Binding-site contacts:
Ligand atom C20 contacts residue ARG45 of chain 1.BA at 3.6 Å.
Ligand atom C17 contacts residue LYS33 of chain 1.BA at 3.9 Å.
Ligand atom C21 contacts residue THR20 of chain 1.BA at 3.5 Å.
Ligand atom O34 contacts residue THR21 of chain 1.BA at 3.0 Å (h-bond).
Ligand atom C22 contacts residue MG1 of chain 1.TA at 3.6 Å.
Ligand atom C22 contacts residue THR1 of chain 1.BA at 1.4 Å.
Ligand atom C18 contacts residue GLY47 of chain 1.BA at 3.6 Å.
Ligand atom C22 contacts residue LYS33 of chain 1.BA at 3.8 Å.
Ligand atom C6 contacts residue SER48 of chain 1.BA at 3.6 Å.
Ligand atom O33 contacts residue THR1 of chain 1.BA at 2.4 Å (h-bond).
Ligand atom C15 contacts residue GLY47 of chain 1.BA at 3.7 Å.
Ligand atom O32 contacts residue GLY47 of chain 1.BA at 4.0 Å.
Ligand atom O33 contacts residue GLY47 of chain 1.BA at 3.4 Å (h-bond).
Ligand atom C12 contacts residue THR21 of chain 1.BA at 3.8 Å.
Ligand atom C20 contacts residue THR52 of chain 1.BA at 3.7 Å.
Ligand atom N16 contacts residue GLY47 of chain 1.BA at 2.9 Å (h-bond).
Ligand atom O8 contacts residue HIS114 of chain 1.V at 3.6 Å.
Ligand atom O32 contacts residue SER48 of chain 1.BA at 3.8 Å.
Ligand atom O32 contacts residue ALA49 of chain 1.BA at 3.1 Å (h-bond).
Ligand atom C32 contacts residue ASP120 of chain 1.V at 3.7 Å.
Ligand atom C2 contacts residue HIS116 of chain 1.V at 3.8 Å.
Ligand atom C14 contacts residue GLY47 of chain 1.BA at 3.6 Å.
Ligand atom N16 contacts residue THR1 of chain 1.BA at 3.6 Å.
Ligand atom C31 contacts residue HIS114 of chain 1.V at 3.8 Å.
Ligand atom C31 contacts residue SER118 of chain 1.V at 4.0 Å.
Ligand atom C17 contacts residue THR1 of chain 1.BA at 2.4 Å.
Ligand atom O33 contacts residue MG1 of chain 1.TA at 2.4 Å.
Ligand atom N13 contacts residue THR21 of chain 1.BA at 3.0 Å (h-bond).
Ligand atom C17 contacts residue GLY47 of chain 1.BA at 3.8 Å.
Ligand atom C26 contacts residue GLY47 of chain 1.BA at 3.8 Å.
Ligand atom C33 contacts residue THR22 of chain 1.BA at 2.9 Å.
Ligand atom C18 contacts residue THR1 of chain 1.BA at 2.9 Å.
Ligand atom C1 contacts residue SER48 of chain 1.BA at 3.6 Å.
Ligand atom C19 contacts residue GLY47 of chain 1.BA at 3.7 Å.
Ligand atom C11 contacts residue THR21 of chain 1.BA at 3.6 Å.
Ligand atom C30 contacts residue THR20 of chain 1.BA at 3.7 Å.
Ligand atom C20 contacts residue ALA49 of chain 1.BA at 3.9 Å (hydrophobic).
Ligand atom C33 contacts residue HIS114 of chain 1.V at 3.7 Å.
Ligand atom C32 contacts residue SER118 of chain 1.V at 3.6 Å.
Ligand atom O34 contacts residue THR20 of chain 1.BA at 3.5 Å.

Sequence of chain 1.BA:
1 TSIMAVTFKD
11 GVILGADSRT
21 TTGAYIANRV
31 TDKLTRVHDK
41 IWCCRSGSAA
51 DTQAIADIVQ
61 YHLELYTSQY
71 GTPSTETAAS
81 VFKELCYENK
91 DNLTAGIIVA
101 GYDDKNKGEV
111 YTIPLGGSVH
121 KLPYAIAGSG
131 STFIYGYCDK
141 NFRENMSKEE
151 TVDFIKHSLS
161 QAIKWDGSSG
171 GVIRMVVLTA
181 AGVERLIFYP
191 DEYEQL

Sequence of chain 1.V:
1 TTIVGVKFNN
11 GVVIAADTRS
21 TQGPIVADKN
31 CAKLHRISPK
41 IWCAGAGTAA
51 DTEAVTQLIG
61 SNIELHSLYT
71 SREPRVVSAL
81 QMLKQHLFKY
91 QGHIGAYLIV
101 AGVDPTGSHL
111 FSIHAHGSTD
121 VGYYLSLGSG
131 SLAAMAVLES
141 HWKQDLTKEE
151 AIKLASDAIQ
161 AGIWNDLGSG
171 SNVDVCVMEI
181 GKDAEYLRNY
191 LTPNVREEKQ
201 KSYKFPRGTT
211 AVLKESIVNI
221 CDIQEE

This protein binds this small molecule.
Small molecule (SMILES): CC(C)C[C@@H](CO)NC(=O)[C@H](CC(C)C)NC(=O)[C@H](CC(C)C)NC(=O)OCc1ccccc1